Sequence of chain 1.I:
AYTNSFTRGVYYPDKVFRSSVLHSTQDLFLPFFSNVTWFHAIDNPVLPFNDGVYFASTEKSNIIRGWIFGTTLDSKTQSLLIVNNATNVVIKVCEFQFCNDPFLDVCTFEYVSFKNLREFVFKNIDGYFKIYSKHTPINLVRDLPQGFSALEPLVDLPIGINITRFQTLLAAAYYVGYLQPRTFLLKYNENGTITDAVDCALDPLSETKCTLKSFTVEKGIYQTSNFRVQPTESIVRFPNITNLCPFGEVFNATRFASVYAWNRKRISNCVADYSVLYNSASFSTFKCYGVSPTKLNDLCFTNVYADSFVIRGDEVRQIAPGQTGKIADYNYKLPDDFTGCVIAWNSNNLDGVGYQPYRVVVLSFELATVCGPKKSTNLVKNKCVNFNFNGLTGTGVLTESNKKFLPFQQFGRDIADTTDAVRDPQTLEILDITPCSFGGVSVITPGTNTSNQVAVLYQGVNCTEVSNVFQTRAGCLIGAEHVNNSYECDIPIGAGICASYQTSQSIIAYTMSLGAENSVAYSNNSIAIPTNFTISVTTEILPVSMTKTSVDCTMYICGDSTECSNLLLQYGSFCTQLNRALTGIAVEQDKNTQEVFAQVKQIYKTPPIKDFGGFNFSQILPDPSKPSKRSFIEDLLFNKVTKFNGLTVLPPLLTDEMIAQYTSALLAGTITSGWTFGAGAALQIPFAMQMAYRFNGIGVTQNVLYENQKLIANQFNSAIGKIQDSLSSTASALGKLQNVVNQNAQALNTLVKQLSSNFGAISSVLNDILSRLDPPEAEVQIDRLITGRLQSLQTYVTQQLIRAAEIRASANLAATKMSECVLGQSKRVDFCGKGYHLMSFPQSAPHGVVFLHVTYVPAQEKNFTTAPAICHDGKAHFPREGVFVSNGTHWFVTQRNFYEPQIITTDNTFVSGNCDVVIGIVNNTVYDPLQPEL

Binding-site contacts:
Ligand atom N2 contacts residue ASN805 of chain 1.I at 2.9 Å (h-bond).
Ligand atom C4 contacts residue ASN805 of chain 1.I at 4.2 Å.
Ligand atom C1 contacts residue SER807 of chain 1.I at 3.2 Å.
Ligand atom O6 contacts residue ASN805 of chain 1.I at 4.5 Å.
Ligand atom C6 contacts residue SER807 of chain 1.I at 4.2 Å.
Ligand atom O6 contacts residue GLN808 of chain 1.I at 3.7 Å.
Ligand atom O7 contacts residue ASN805 of chain 1.I at 3.7 Å.
Ligand atom C7 contacts residue ASN805 of chain 1.I at 3.5 Å.
Ligand atom C6 contacts residue GLN808 of chain 1.I at 4.5 Å.
Ligand atom C5 contacts residue SER807 of chain 1.I at 3.5 Å.
Ligand atom O6 contacts residue SER807 of chain 1.I at 4.2 Å.
Ligand atom C1 contacts residue ASN805 of chain 1.I at 1.4 Å.
Ligand atom O5 contacts residue GLN808 of chain 1.I at 4.0 Å.
Ligand atom C2 contacts residue ASN805 of chain 1.I at 2.5 Å.
Ligand atom O5 contacts residue SER807 of chain 1.I at 3.2 Å (h-bond).
Ligand atom C5 contacts residue ASN805 of chain 1.I at 3.7 Å.
Ligand atom O5 contacts residue ASN805 of chain 1.I at 2.4 Å (h-bond).
Ligand atom C3 contacts residue ASN805 of chain 1.I at 3.8 Å.

A small-molecule ligand and the protein it binds are described below.
Small molecule (SMILES): CC(=O)N[C@@H]1[C@@H](O)[C@H](O)[C@@H](CO)O[C@H]1O